Binding-site contacts:
Ligand atom CE1 contacts residue GLN155 of chain 1.MA at 3.3 Å.
Ligand atom CB contacts residue ASP77 of chain 1.MA at 3.5 Å.
Ligand atom ND1 contacts residue GLN155 of chain 1.MA at 3.1 Å (h-bond).
Ligand atom CG1 contacts residue THR143 of chain 1.MA at 3.2 Å.
Ligand atom N contacts residue TYR7 of chain 1.MA at 2.9 Å (h-bond).
Ligand atom CG2 contacts residue GLU63 of chain 1.MA at 3.1 Å.
Ligand atom O contacts residue TRP147 of chain 1.MA at 2.9 Å (h-bond).
Ligand atom CD1 contacts residue TYR159 of chain 1.MA at 3.5 Å (hydrophobic).
Ligand atom CE2 contacts residue LYS66 of chain 1.MA at 2.8 Å.
Ligand atom CZ contacts residue LYS66 of chain 1.MA at 2.8 Å.
Ligand atom O contacts residue HIS70 of chain 1.MA at 3.3 Å.
Ligand atom CB contacts residue HIS70 of chain 1.MA at 3.5 Å.
Ligand atom CD1 contacts residue ALA69 of chain 1.MA at 3.5 Å (hydrophobic).
Ligand atom CG1 contacts residue TYR99 of chain 1.MA at 3.5 Å (hydrophobic).
Ligand atom O contacts residue TYR7 of chain 1.MA at 3.0 Å.
Ligand atom CA contacts residue TYR7 of chain 1.MA at 3.4 Å (hydrophobic).
Ligand atom N contacts residue TYR99 of chain 1.MA at 3.1 Å (h-bond).
Ligand atom CG2 contacts residue ASP77 of chain 1.MA at 3.4 Å.
Ligand atom CG1 contacts residue ASP77 of chain 1.MA at 3.3 Å.
Ligand atom CE1 contacts residue LYS66 of chain 1.MA at 3.2 Å.
Ligand atom CD1 contacts residue ARG97 of chain 1.MA at 3.2 Å.
Ligand atom CG1 contacts residue ARG97 of chain 1.MA at 3.2 Å.
Ligand atom O contacts residue TYR84 of chain 1.MA at 3.3 Å.
Ligand atom O contacts residue THR143 of chain 1.MA at 3.4 Å (h-bond).
Ligand atom N contacts residue TYR171 of chain 1.MA at 3.3 Å (h-bond).
Ligand atom CB contacts residue TYR99 of chain 1.MA at 3.5 Å (hydrophobic).
Ligand atom OH contacts residue LYS66 of chain 1.MA at 3.2 Å (salt-bridge).
Ligand atom O contacts residue TYR159 of chain 1.MA at 2.5 Å (h-bond).
Ligand atom CB contacts residue TRP167 of chain 1.MA at 3.5 Å (hydrophobic).
Ligand atom N contacts residue GLU63 of chain 1.MA at 3.4 Å (salt-bridge).
Ligand atom C contacts residue TYR7 of chain 1.MA at 3.2 Å (hydrophobic).
Ligand atom CD2 contacts residue TRP167 of chain 1.MA at 3.3 Å (hydrophobic).
Ligand atom CD2 contacts residue LYS66 of chain 1.MA at 3.3 Å.
Ligand atom CA contacts residue GLU63 of chain 1.MA at 3.5 Å.
Ligand atom N contacts residue TYR7 of chain 1.MA at 3.4 Å (h-bond).
Ligand atom O contacts residue HIS70 of chain 1.MA at 2.9 Å (h-bond).
Ligand atom CD2 contacts residue GLU63 of chain 1.MA at 3.4 Å.
Ligand atom N contacts residue ASP77 of chain 1.MA at 2.8 Å (salt-bridge).
Ligand atom CG2 contacts residue VAL152 of chain 1.MA at 3.4 Å (hydrophobic).
Ligand atom O contacts residue THR73 of chain 1.MA at 3.5 Å.

Sequence of chain 1.MA:
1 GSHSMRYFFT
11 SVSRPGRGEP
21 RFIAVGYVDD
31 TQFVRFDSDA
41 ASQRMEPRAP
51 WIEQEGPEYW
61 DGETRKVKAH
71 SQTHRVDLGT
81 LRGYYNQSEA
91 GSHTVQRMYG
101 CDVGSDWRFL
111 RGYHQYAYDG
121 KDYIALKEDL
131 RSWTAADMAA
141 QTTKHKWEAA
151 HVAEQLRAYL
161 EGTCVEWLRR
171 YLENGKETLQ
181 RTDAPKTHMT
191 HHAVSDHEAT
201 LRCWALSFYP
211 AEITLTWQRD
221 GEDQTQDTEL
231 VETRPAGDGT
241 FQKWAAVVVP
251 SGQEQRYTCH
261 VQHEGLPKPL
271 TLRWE

A small-molecule ligand and the protein it binds are described below.
Small molecule (SMILES): CC[C@H](C)[C@H](NC(=O)[C@H](CC(C)C)NC(=O)[C@H](CC1=NC=NC1)NC(=O)[C@H](CC(=O)O)NC(=O)[C@H](CC(C)C)NC(=O)[C@@H](NC(=O)[C@@H](N)Cc1ccc(O)cc1)C(C)C)C(=O)N[C@H](C(=O)N[C@H](C(=O)O)C(C)C)C(C)C